Sequence of chain 1.A:
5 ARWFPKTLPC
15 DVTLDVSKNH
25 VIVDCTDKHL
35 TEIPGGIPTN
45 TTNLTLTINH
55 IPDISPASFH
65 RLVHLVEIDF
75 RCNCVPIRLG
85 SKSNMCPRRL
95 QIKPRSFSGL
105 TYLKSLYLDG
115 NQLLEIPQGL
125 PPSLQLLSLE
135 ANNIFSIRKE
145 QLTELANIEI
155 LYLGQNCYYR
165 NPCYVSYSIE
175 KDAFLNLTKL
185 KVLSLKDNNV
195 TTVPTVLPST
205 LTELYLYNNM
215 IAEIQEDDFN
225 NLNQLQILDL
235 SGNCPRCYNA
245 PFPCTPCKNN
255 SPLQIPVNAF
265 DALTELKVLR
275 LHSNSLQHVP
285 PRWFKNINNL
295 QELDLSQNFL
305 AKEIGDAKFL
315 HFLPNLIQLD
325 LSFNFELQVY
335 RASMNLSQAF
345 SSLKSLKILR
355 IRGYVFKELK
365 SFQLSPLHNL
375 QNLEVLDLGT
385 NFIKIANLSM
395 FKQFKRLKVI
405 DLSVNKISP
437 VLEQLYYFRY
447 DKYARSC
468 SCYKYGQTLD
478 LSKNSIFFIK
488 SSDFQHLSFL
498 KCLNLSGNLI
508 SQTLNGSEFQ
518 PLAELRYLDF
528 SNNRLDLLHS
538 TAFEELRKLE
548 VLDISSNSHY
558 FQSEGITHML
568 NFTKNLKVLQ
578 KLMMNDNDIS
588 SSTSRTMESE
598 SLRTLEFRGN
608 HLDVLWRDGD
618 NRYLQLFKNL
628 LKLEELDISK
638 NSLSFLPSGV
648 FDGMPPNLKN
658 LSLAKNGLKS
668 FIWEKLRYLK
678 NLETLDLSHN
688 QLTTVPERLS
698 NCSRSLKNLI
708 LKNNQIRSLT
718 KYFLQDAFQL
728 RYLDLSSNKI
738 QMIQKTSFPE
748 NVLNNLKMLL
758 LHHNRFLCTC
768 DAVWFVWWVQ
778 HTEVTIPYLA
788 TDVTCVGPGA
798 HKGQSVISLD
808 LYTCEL

Binding-site contacts:
Ligand atom O5 contacts residue GLU71 of chain 1.A at 3.3 Å (salt-bridge).
Ligand atom C7 contacts residue ILE26 of chain 1.A at 4.5 Å (hydrophobic).
Ligand atom C6 contacts residue VAL70 of chain 1.A at 3.9 Å (hydrophobic).
Ligand atom C7 contacts residue ASN47 of chain 1.A at 3.1 Å.
Ligand atom C5 contacts residue ASN47 of chain 1.A at 3.7 Å.
Ligand atom C8 contacts residue LYS108 of chain 1.A at 3.7 Å.
Ligand atom C8 contacts residue ASN47 of chain 1.A at 4.3 Å.
Ligand atom O7 contacts residue ASN47 of chain 1.A at 3.0 Å (h-bond).
Ligand atom C4 contacts residue ASN47 of chain 1.A at 4.2 Å.
Ligand atom C2 contacts residue GLU71 of chain 1.A at 4.2 Å.
Ligand atom C4 contacts residue GLU71 of chain 1.A at 4.0 Å.
Ligand atom C1 contacts residue VAL70 of chain 1.A at 4.3 Å (hydrophobic).
Ligand atom O6 contacts residue SER109 of chain 1.A at 2.8 Å (h-bond).
Ligand atom C7 contacts residue SER109 of chain 1.A at 4.4 Å.
Ligand atom N2 contacts residue ASN47 of chain 1.A at 2.9 Å (h-bond).
Ligand atom C8 contacts residue GLN129 of chain 1.A at 4.0 Å.
Ligand atom O5 contacts residue VAL70 of chain 1.A at 3.7 Å.
Ligand atom O6 contacts residue VAL70 of chain 1.A at 4.4 Å.
Ligand atom O7 contacts residue GLU71 of chain 1.A at 3.7 Å.
Ligand atom C6 contacts residue SER109 of chain 1.A at 3.9 Å.
Ligand atom O7 contacts residue SER109 of chain 1.A at 3.7 Å.
Ligand atom C1 contacts residue ASN47 of chain 1.A at 1.4 Å.
Ligand atom C5 contacts residue VAL70 of chain 1.A at 3.9 Å (hydrophobic).
Ligand atom C5 contacts residue GLU71 of chain 1.A at 3.9 Å.
Ligand atom C6 contacts residue GLU71 of chain 1.A at 3.9 Å.
Ligand atom C2 contacts residue ASN47 of chain 1.A at 2.5 Å.
Ligand atom O6 contacts residue GLU71 of chain 1.A at 2.9 Å (salt-bridge).
Ligand atom C8 contacts residue ILE26 of chain 1.A at 3.8 Å (hydrophobic).
Ligand atom C3 contacts residue ASN47 of chain 1.A at 3.8 Å.
Ligand atom O5 contacts residue ASN47 of chain 1.A at 2.4 Å (h-bond).
Ligand atom C1 contacts residue GLU71 of chain 1.A at 4.0 Å.

A small-molecule ligand and the protein it binds are described below.
Small molecule (SMILES): CC(=O)N[C@H]1[C@H](O[C@H]2[C@H](O)[C@@H](NC(C)=O)CO[C@@H]2CO)O[C@H](CO)[C@@H](O)[C@@H]1O